A protein and the small-molecule ligand that binds it are described below.
Small molecule (SMILES): C[C@H](c1ccccc1F)N1CCNCC1

Sequence of chain 1.A:
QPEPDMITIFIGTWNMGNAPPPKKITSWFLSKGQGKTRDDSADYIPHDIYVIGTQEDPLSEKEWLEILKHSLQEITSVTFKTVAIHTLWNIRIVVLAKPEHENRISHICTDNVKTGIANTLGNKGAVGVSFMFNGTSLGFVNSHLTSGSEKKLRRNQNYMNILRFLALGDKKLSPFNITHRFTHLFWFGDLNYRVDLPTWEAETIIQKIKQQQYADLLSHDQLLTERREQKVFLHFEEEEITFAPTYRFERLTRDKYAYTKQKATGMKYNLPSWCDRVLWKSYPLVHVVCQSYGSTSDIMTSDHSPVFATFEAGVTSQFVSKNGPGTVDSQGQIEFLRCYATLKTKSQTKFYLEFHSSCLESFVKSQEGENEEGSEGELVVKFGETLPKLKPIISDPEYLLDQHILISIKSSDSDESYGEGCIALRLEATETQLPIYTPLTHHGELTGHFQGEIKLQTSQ

Binding-site contacts:
Ligand atom C12 contacts residue HIS104 of chain 1.A at 3.8 Å.
Ligand atom F15 contacts residue ILE111 of chain 1.A at 4.1 Å.
Ligand atom C13 contacts residue LYS101 of chain 1.A at 4.5 Å.
Ligand atom C11 contacts residue LYS84 of chain 1.A at 3.3 Å.
Ligand atom C12 contacts residue LYS101 of chain 1.A at 3.6 Å.
Ligand atom C14 contacts residue GLU105 of chain 1.A at 4.2 Å.
Ligand atom C09 contacts residue GLU105 of chain 1.A at 4.1 Å.
Ligand atom C04 contacts residue ILE108 of chain 1.A at 3.4 Å (hydrophobic).
Ligand atom C12 contacts residue PRO102 of chain 1.A at 4.3 Å (hydrophobic).
Ligand atom C07 contacts residue GLU105 of chain 1.A at 3.8 Å.
Ligand atom N06 contacts residue ILE108 of chain 1.A at 4.3 Å.
Ligand atom C11 contacts residue LYS101 of chain 1.A at 4.4 Å.
Ligand atom C12 contacts residue GLU105 of chain 1.A at 3.6 Å.
Ligand atom C13 contacts residue VAL86 of chain 1.A at 3.9 Å (hydrophobic).
Ligand atom N03 contacts residue GLU105 of chain 1.A at 4.1 Å.
Ligand atom C01 contacts residue THR85 of chain 1.A at 4.0 Å.
Ligand atom C13 contacts residue LYS84 of chain 1.A at 4.5 Å.
Ligand atom C10 contacts residue GLU105 of chain 1.A at 3.8 Å.
Ligand atom N06 contacts residue GLU105 of chain 1.A at 3.1 Å (salt-bridge).
Ligand atom C13 contacts residue GLU105 of chain 1.A at 4.0 Å.
Ligand atom C12 contacts residue ALA100 of chain 1.A at 4.3 Å (hydrophobic).
Ligand atom C05 contacts residue ILE108 of chain 1.A at 3.4 Å (hydrophobic).
Ligand atom C13 contacts residue ILE108 of chain 1.A at 3.8 Å (hydrophobic).
Ligand atom C04 contacts residue ILE111 of chain 1.A at 4.5 Å (hydrophobic).
Ligand atom C11 contacts residue GLU105 of chain 1.A at 3.5 Å.
Ligand atom C04 contacts residue GLU105 of chain 1.A at 3.5 Å.
Ligand atom C12 contacts residue LYS84 of chain 1.A at 3.7 Å.
Ligand atom C14 contacts residue HIS104 of chain 1.A at 4.4 Å.
Ligand atom C13 contacts residue HIS104 of chain 1.A at 3.8 Å.
Ligand atom C10 contacts residue LYS84 of chain 1.A at 3.9 Å.
Ligand atom C13 contacts residue ALA100 of chain 1.A at 4.0 Å (hydrophobic).
Ligand atom F15 contacts residue ILE108 of chain 1.A at 3.1 Å.
Ligand atom C05 contacts residue GLU105 of chain 1.A at 3.5 Å.
Ligand atom F15 contacts residue VAL86 of chain 1.A at 3.6 Å.
Ligand atom C14 contacts residue ILE108 of chain 1.A at 4.2 Å (hydrophobic).
Ligand atom C11 contacts residue PRO102 of chain 1.A at 4.2 Å (hydrophobic).
Ligand atom C08 contacts residue GLU105 of chain 1.A at 3.7 Å.
Ligand atom C14 contacts residue VAL86 of chain 1.A at 4.0 Å (hydrophobic).